Binding-site contacts:
Ligand atom N3 contacts residue PRO529 of chain 1.A at 3.2 Å (h-bond).
Ligand atom N2 contacts residue CYS600 of chain 1.A at 3.4 Å.
Ligand atom C1 contacts residue CYS81 of chain 1.A at 3.5 Å (hydrophobic).
Ligand atom FE contacts residue CYS78 of chain 1.A at 2.4 Å.
Ligand atom C1 contacts residue PRO552 of chain 1.A at 3.7 Å (hydrophobic).
Ligand atom C2 contacts residue PRO552 of chain 1.A at 3.7 Å (hydrophobic).
Ligand atom C2 contacts residue CYS600 of chain 1.A at 3.1 Å (hydrophobic).
Ligand atom N2 contacts residue PRO552 of chain 1.A at 3.5 Å.
Ligand atom N2 contacts residue VAL551 of chain 1.A at 3.6 Å.
Ligand atom O1 contacts residue LEU533 of chain 1.A at 3.3 Å.
Ligand atom C2 contacts residue ARG530 of chain 1.A at 3.6 Å.
Ligand atom O1 contacts residue CYS81 of chain 1.A at 3.4 Å (h-bond).
Ligand atom O4 contacts residue ARG530 of chain 1.A at 3.1 Å (salt-bridge).
Ligand atom C1 contacts residue HIS82 of chain 1.A at 3.4 Å.
Ligand atom O1 contacts residue VAL551 of chain 1.A at 3.3 Å.
Ligand atom N3 contacts residue ARG530 of chain 1.A at 2.9 Å (salt-bridge).
Ligand atom N2 contacts residue THR553 of chain 1.A at 2.9 Å (h-bond).
Ligand atom NI contacts residue CYS600 of chain 1.A at 2.6 Å.
Ligand atom N3 contacts residue CYS78 of chain 1.A at 3.6 Å.
Ligand atom O4 contacts residue CYS600 of chain 1.A at 3.1 Å (h-bond).
Ligand atom O4 contacts residue CSO597 of chain 1.A at 2.8 Å.
Ligand atom O1 contacts residue CYS600 of chain 1.A at 3.9 Å.
Ligand atom C2 contacts residue VAL551 of chain 1.A at 3.6 Å (hydrophobic).
Ligand atom C1 contacts residue CYS78 of chain 1.A at 3.3 Å (hydrophobic).
Ligand atom O4 contacts residue CYS78 of chain 1.A at 2.9 Å (h-bond).
Ligand atom O1 contacts residue ALA528 of chain 1.A at 3.8 Å.
Ligand atom N2 contacts residue ARG530 of chain 1.A at 3.7 Å.
Ligand atom C3 contacts residue ALA528 of chain 1.A at 3.8 Å (hydrophobic).
Ligand atom C3 contacts residue ARG530 of chain 1.A at 3.5 Å.
Ligand atom C1 contacts residue CYS600 of chain 1.A at 3.1 Å (hydrophobic).
Ligand atom NI contacts residue CSO597 of chain 1.A at 2.2 Å.
Ligand atom NI contacts residue CYS78 of chain 1.A at 2.4 Å.
Ligand atom C3 contacts residue CYS78 of chain 1.A at 3.3 Å (hydrophobic).
Ligand atom O1 contacts residue HIS82 of chain 1.A at 3.3 Å.
Ligand atom FE contacts residue CYS600 of chain 1.A at 2.3 Å.
Ligand atom C1 contacts residue VAL551 of chain 1.A at 3.4 Å (hydrophobic).
Ligand atom O1 contacts residue PRO552 of chain 1.A at 3.4 Å.
Ligand atom NI contacts residue CYS75 of chain 1.A at 2.2 Å.
Ligand atom N3 contacts residue ALA528 of chain 1.A at 3.4 Å.
Ligand atom C2 contacts residue THR553 of chain 1.A at 3.6 Å.

This protein binds this small molecule.
Small molecule (SMILES): N#C[Fe](C#N)(C#[O+])O[Ni]

Sequence of chain 1.A:
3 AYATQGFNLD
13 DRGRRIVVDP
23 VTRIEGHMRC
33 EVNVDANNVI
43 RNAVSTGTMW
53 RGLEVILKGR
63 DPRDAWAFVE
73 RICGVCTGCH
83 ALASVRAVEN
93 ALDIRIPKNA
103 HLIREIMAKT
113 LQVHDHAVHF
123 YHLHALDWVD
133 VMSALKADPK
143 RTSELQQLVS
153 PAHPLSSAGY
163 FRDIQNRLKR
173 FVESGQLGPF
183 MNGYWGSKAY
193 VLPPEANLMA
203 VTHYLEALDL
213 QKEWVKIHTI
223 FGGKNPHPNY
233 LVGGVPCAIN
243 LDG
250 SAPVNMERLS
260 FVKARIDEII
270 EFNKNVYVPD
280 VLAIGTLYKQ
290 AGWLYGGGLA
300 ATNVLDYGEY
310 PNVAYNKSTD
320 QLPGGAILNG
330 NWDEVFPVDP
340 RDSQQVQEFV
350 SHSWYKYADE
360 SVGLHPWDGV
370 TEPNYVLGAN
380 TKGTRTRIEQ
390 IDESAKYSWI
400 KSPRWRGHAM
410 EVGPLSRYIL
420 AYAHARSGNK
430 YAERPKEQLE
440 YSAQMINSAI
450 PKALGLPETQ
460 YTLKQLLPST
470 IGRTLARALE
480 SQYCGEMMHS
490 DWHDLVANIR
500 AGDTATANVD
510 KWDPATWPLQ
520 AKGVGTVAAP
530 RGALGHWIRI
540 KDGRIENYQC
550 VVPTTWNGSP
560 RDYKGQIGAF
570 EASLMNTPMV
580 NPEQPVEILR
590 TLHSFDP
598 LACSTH